Binding-site contacts:
Ligand atom O3P contacts residue ASP133 of chain 1.C at 2.7 Å (salt-bridge).
Ligand atom C5 contacts residue ALA168 of chain 1.C at 3.0 Å (hydrophobic).
Ligand atom C5 contacts residue SER170 of chain 1.C at 3.3 Å.
Ligand atom C2 contacts residue SER170 of chain 1.C at 2.5 Å.
Ligand atom O3P contacts residue MG1 of chain 1.N at 2.3 Å.
Ligand atom C8 contacts residue PHE321 of chain 1.C at 3.5 Å (hydrophobic).
Ligand atom N1 contacts residue SER170 of chain 1.C at 1.3 Å (h-bond).
Ligand atom O3P contacts residue GLN358 of chain 1.C at 3.4 Å (h-bond).
Ligand atom O1P contacts residue THR167 of chain 1.C at 2.1 Å (h-bond).
Ligand atom O6 contacts residue SER271 of chain 1.C at 3.2 Å.
Ligand atom N7 contacts residue ALA168 of chain 1.C at 3.2 Å (h-bond).
Ligand atom O5' contacts residue ALA168 of chain 1.C at 3.2 Å.
Ligand atom C8 contacts residue TRP328 of chain 1.C at 3.3 Å (hydrophobic).
Ligand atom P contacts residue ASP133 of chain 1.C at 3.0 Å.
Ligand atom P contacts residue ALA168 of chain 1.C at 3.5 Å.
Ligand atom C6 contacts residue TRP328 of chain 1.C at 3.4 Å (hydrophobic).
Ligand atom C5 contacts residue TRP328 of chain 1.C at 3.4 Å (hydrophobic).
Ligand atom O6 contacts residue ASP330 of chain 1.C at 3.1 Å (salt-bridge).
Ligand atom O6 contacts residue TRP328 of chain 1.C at 3.4 Å.
Ligand atom O2P contacts residue ALA168 of chain 1.C at 3.1 Å (h-bond).
Ligand atom O2P contacts residue ASP133 of chain 1.C at 3.0 Å (salt-bridge).
Ligand atom C5' contacts residue ASN135 of chain 1.C at 3.5 Å.
Ligand atom N7 contacts residue TRP328 of chain 1.C at 3.3 Å.
Ligand atom N1 contacts residue LYS268 of chain 1.C at 3.4 Å (salt-bridge).
Ligand atom C6 contacts residue SER170 of chain 1.C at 2.0 Å.
Ligand atom O1P contacts residue ALA168 of chain 1.C at 3.3 Å (h-bond).
Ligand atom O6 contacts residue ALA168 of chain 1.C at 3.6 Å (h-bond).
Ligand atom C2' contacts residue ASP326 of chain 1.C at 3.3 Å.
Ligand atom C2 contacts residue LYS268 of chain 1.C at 3.2 Å.
Ligand atom O3P contacts residue ASN135 of chain 1.C at 3.0 Å.
Ligand atom O2P contacts residue ASN364 of chain 1.C at 2.8 Å (h-bond).
Ligand atom O1P contacts residue ASP133 of chain 1.C at 3.2 Å (salt-bridge).
Ligand atom N3 contacts residue SER170 of chain 1.C at 3.6 Å.
Ligand atom O2' contacts residue ASP326 of chain 1.C at 2.4 Å (salt-bridge).
Ligand atom C4 contacts residue ALA168 of chain 1.C at 3.5 Å (hydrophobic).
Ligand atom O6 contacts residue SER170 of chain 1.C at 2.3 Å (h-bond).
Ligand atom O2P contacts residue LYS334 of chain 1.C at 2.9 Å (salt-bridge).
Ligand atom C6 contacts residue ALA168 of chain 1.C at 3.1 Å (hydrophobic).
Ligand atom P contacts residue THR167 of chain 1.C at 3.5 Å.
Ligand atom O1P contacts residue ASN135 of chain 1.C at 3.2 Å (h-bond).

This protein binds this small molecule.
Small molecule (SMILES): O=c1[nH]cnc2c1ncn2[C@@H]1O[C@H](COP(=O)(O)O)[C@@H](O)[C@H]1O

Sequence of chain 1.C:
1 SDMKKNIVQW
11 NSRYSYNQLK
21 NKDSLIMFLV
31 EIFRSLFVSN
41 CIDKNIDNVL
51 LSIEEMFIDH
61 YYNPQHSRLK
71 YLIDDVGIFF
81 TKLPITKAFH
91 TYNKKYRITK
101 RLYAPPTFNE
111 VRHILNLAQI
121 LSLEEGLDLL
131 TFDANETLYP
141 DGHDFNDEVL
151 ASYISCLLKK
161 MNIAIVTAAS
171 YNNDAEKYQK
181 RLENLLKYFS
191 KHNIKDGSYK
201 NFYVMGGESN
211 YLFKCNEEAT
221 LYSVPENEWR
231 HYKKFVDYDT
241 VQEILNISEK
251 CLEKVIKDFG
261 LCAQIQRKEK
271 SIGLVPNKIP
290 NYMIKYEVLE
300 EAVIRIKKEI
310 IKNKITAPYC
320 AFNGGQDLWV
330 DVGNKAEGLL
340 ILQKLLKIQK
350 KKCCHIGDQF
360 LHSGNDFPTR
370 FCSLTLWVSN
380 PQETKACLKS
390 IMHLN